Binding-site contacts:
Ligand atom C5 contacts residue ASN208 of chain 1.B at 3.7 Å.
Ligand atom N2 contacts residue ASN208 of chain 1.B at 2.8 Å (h-bond).
Ligand atom C1 contacts residue PHE206 of chain 1.B at 4.0 Å (hydrophobic).
Ligand atom C1 contacts residue ASN208 of chain 1.B at 1.4 Å.
Ligand atom C3 contacts residue ASN208 of chain 1.B at 3.8 Å.
Ligand atom C5 contacts residue PHE206 of chain 1.B at 4.4 Å (hydrophobic).
Ligand atom C8 contacts residue ASN208 of chain 1.B at 4.2 Å.
Ligand atom C4 contacts residue ASN208 of chain 1.B at 4.3 Å.
Ligand atom O5 contacts residue ASN208 of chain 1.B at 2.4 Å (h-bond).
Ligand atom C7 contacts residue ASN208 of chain 1.B at 3.0 Å.
Ligand atom O7 contacts residue ASN208 of chain 1.B at 2.9 Å (h-bond).
Ligand atom O5 contacts residue PHE206 of chain 1.B at 3.9 Å.
Ligand atom C8 contacts residue GLN111 of chain 1.C at 4.4 Å.
Ligand atom C6 contacts residue PHE206 of chain 1.B at 4.3 Å (hydrophobic).
Ligand atom C2 contacts residue ASN208 of chain 1.B at 2.5 Å.

Sequence of chain 1.C:
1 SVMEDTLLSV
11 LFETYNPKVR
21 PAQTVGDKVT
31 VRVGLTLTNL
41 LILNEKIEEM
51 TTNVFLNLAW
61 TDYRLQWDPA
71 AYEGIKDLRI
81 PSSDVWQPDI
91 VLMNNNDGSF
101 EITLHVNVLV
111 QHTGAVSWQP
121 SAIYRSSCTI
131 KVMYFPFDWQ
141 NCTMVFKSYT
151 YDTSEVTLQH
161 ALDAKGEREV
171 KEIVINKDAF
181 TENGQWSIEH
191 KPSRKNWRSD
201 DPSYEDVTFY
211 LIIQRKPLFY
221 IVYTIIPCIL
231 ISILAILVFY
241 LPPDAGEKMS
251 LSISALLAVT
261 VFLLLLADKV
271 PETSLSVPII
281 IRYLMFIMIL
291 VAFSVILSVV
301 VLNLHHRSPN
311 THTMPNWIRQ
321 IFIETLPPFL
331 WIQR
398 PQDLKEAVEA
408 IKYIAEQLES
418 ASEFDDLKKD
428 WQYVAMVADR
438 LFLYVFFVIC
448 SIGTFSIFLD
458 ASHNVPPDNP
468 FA

This protein binds this small molecule.
Small molecule (SMILES): CC(=O)N[C@@H]1[C@@H](O)[C@H](O)[C@@H](CO)O[C@H]1O

Sequence of chain 1.B:
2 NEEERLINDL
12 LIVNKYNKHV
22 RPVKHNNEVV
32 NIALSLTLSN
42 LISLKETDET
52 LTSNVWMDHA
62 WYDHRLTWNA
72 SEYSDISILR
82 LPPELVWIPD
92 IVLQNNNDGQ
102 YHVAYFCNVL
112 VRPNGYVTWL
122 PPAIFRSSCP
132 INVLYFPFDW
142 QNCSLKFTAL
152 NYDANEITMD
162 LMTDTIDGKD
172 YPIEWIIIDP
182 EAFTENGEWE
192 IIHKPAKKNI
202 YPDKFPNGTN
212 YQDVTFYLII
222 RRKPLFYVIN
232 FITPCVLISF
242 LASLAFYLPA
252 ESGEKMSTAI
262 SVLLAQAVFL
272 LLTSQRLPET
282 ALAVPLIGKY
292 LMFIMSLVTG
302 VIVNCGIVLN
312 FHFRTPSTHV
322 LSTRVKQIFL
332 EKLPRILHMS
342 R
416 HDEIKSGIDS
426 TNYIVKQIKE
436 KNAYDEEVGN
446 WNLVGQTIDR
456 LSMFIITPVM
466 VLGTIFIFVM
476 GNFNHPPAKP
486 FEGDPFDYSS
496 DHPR